Binding-site contacts:
Ligand atom C7 contacts residue ASN320 of chain 1.B at 3.2 Å.
Ligand atom C1 contacts residue ASN320 of chain 1.B at 1.4 Å.
Ligand atom N2 contacts residue ASN316 of chain 1.B at 4.2 Å.
Ligand atom O6 contacts residue ARG281 of chain 1.A at 3.0 Å (salt-bridge).
Ligand atom C6 contacts residue ARG281 of chain 1.A at 3.5 Å.
Ligand atom C3 contacts residue ASN320 of chain 1.B at 3.8 Å.
Ligand atom C8 contacts residue LEU317 of chain 1.B at 3.6 Å (hydrophobic).
Ligand atom O7 contacts residue ASN320 of chain 1.B at 3.0 Å (h-bond).
Ligand atom C7 contacts residue ASN316 of chain 1.B at 4.2 Å.
Ligand atom O6 contacts residue ARG281 of chain 1.A at 3.0 Å (salt-bridge).
Ligand atom O7 contacts residue LEU317 of chain 1.B at 4.2 Å.
Ligand atom C1 contacts residue ASN316 of chain 1.B at 4.1 Å.
Ligand atom N2 contacts residue ASN320 of chain 1.B at 3.0 Å (h-bond).
Ligand atom C5 contacts residue ASN320 of chain 1.B at 3.6 Å.
Ligand atom C6 contacts residue ARG281 of chain 1.A at 3.7 Å.
Ligand atom O7 contacts residue TRP262 of chain 1.A at 4.2 Å.
Ligand atom O7 contacts residue MET285 of chain 1.A at 3.5 Å (h-bond).
Ligand atom C8 contacts residue TRP262 of chain 1.A at 4.1 Å (hydrophobic).
Ligand atom C4 contacts residue ASN320 of chain 1.B at 4.2 Å.
Ligand atom C8 contacts residue ASN316 of chain 1.B at 4.0 Å.
Ligand atom C2 contacts residue ASN320 of chain 1.B at 2.5 Å.
Ligand atom O5 contacts residue ASN320 of chain 1.B at 2.3 Å (h-bond).
Ligand atom C7 contacts residue LEU317 of chain 1.B at 4.2 Å (hydrophobic).
Ligand atom C8 contacts residue ASN320 of chain 1.B at 4.4 Å.

Sequence of chain 1.A:
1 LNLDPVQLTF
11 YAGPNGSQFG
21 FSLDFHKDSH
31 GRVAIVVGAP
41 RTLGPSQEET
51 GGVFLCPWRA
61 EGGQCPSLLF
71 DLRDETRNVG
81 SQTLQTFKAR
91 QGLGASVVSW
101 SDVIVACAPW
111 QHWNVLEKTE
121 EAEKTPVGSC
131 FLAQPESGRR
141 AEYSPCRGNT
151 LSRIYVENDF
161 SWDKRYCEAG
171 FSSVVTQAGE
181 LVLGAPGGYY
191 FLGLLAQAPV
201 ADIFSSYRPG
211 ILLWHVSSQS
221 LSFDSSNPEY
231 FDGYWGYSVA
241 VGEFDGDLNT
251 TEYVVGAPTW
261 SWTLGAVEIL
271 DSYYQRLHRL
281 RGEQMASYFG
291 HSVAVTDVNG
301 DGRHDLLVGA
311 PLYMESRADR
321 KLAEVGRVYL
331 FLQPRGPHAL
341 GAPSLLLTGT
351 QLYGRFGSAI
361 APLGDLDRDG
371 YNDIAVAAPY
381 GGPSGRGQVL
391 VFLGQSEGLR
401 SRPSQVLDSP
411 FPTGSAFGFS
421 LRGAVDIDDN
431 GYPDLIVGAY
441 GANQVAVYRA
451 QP

A small-molecule ligand and the protein it binds are described below.
Small molecule (SMILES): CC(=O)N[C@H]1[C@H](O[C@H]2[C@H](O)[C@@H](NC(C)=O)CO[C@@H]2CO)O[C@H](CO)[C@@H](O[C@@H]2O[C@H](CO[C@H]3O[C@H](CO)[C@@H](O)[C@H](O)[C@@H]3O)[C@@H](O)[C@H](O[C@H]3O[C@H](CO)[C@@H](O)[C@H](O)[C@@H]3O)[C@@H]2O)[C@@H]1O

Sequence of chain 1.B:
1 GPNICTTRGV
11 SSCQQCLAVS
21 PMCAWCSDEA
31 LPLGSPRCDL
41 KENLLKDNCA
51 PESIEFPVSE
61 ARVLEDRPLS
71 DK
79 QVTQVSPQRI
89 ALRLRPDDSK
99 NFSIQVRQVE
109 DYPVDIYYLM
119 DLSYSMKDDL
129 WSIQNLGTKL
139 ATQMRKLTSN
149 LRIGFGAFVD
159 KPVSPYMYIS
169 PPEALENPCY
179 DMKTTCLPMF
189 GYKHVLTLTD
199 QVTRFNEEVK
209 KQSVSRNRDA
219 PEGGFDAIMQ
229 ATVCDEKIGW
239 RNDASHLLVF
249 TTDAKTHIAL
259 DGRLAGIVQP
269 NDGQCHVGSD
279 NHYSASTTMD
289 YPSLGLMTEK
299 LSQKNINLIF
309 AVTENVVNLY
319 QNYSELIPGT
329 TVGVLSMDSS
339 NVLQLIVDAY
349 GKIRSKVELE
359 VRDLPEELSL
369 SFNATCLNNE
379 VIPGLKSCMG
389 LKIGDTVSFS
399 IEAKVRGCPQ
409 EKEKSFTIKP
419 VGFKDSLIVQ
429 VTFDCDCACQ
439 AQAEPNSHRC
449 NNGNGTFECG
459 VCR